Binding-site contacts:
Ligand atom C4 contacts residue ASN72 of chain 1.B at 4.4 Å.
Ligand atom C20 contacts residue LEU51 of chain 1.B at 3.9 Å (hydrophobic).
Ligand atom C22 contacts residue VAL94 of chain 1.B at 3.9 Å (hydrophobic).
Ligand atom O18 contacts residue ILE61 of chain 1.B at 3.7 Å.
Ligand atom O18 contacts residue PHE13 of chain 1.B at 4.2 Å.
Ligand atom O24 contacts residue ILE61 of chain 1.B at 4.3 Å.
Ligand atom C5 contacts residue TYR109 of chain 1.B at 3.6 Å (hydrophobic).
Ligand atom C2 contacts residue ARG73 of chain 1.B at 3.8 Å.
Ligand atom C20 contacts residue ILE61 of chain 1.B at 3.9 Å (hydrophobic).
Ligand atom C4 contacts residue ALA30 of chain 1.B at 4.2 Å (hydrophobic).
Ligand atom C19 contacts residue VAL47 of chain 1.B at 4.1 Å (hydrophobic).
Ligand atom C8 contacts residue LEU65 of chain 1.B at 3.9 Å (hydrophobic).
Ligand atom C10 contacts residue PHE74 of chain 1.B at 4.0 Å (hydrophobic).
Ligand atom C14 contacts residue VAL63 of chain 1.B at 3.7 Å (hydrophobic).
Ligand atom O15 contacts residue TYR28 of chain 1.B at 4.1 Å.
Ligand atom C23 contacts residue ILE61 of chain 1.B at 4.2 Å (hydrophobic).
Ligand atom C20 contacts residue TYR59 of chain 1.B at 4.1 Å (hydrophobic).
Ligand atom C13 contacts residue VAL63 of chain 1.B at 3.8 Å (hydrophobic).
Ligand atom C22 contacts residue ILE61 of chain 1.B at 4.3 Å (hydrophobic).
Ligand atom C22 contacts residue TYR91 of chain 1.B at 3.9 Å (hydrophobic).
Ligand atom C17 contacts residue PHE13 of chain 1.B at 4.3 Å (hydrophobic).
Ligand atom O21 contacts residue TYR91 of chain 1.B at 4.0 Å.
Ligand atom C2 contacts residue ASN72 of chain 1.B at 3.9 Å.
Ligand atom C11 contacts residue PHE74 of chain 1.B at 3.7 Å (hydrophobic).
Ligand atom C19 contacts residue ILE61 of chain 1.B at 4.4 Å (hydrophobic).
Ligand atom C4 contacts residue TYR28 of chain 1.B at 4.3 Å (hydrophobic).
Ligand atom C19 contacts residue PHE86 of chain 1.B at 4.2 Å (hydrophobic).
Ligand atom C17 contacts residue TRP82 of chain 1.B at 3.9 Å (hydrophobic).
Ligand atom C2 contacts residue TYR109 of chain 1.B at 3.8 Å (hydrophobic).
Ligand atom C13 contacts residue TYR28 of chain 1.B at 3.4 Å (hydrophobic).
Ligand atom C7 contacts residue LEU117 of chain 1.B at 4.4 Å (hydrophobic).
Ligand atom C19 contacts residue TRP82 of chain 1.B at 3.9 Å (hydrophobic).
Ligand atom C12 contacts residue PHE74 of chain 1.B at 4.2 Å (hydrophobic).
Ligand atom C12 contacts residue TYR28 of chain 1.B at 4.1 Å (hydrophobic).
Ligand atom C2 contacts residue PHE74 of chain 1.B at 3.5 Å (hydrophobic).
Ligand atom C1 contacts residue TYR109 of chain 1.B at 4.1 Å (hydrophobic).
Ligand atom C16 contacts residue TYR28 of chain 1.B at 4.0 Å (hydrophobic).
Ligand atom C2 contacts residue TRP105 of chain 1.B at 4.4 Å (hydrophobic).
Ligand atom C19 contacts residue LEU51 of chain 1.B at 4.1 Å (hydrophobic).
Ligand atom C14 contacts residue TYR28 of chain 1.B at 4.2 Å (hydrophobic).

Sequence of chain 1.B:
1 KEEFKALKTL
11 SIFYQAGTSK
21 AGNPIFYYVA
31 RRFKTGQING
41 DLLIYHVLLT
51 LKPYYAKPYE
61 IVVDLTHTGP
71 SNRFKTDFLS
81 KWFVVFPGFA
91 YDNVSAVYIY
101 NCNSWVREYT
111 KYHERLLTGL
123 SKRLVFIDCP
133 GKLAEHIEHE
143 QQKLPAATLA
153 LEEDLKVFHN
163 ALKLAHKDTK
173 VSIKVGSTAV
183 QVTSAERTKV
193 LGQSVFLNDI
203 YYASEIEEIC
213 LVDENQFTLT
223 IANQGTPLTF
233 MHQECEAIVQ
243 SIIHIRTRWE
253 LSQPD

This small molecule binds to this protein.
Small molecule (SMILES): CC(C)(C)CC(C)(C)c1ccc(OCCOCCOCCOCCOCCOCCOCCOCCOCCOCCO)cc1